Sequence of chain 1.C:
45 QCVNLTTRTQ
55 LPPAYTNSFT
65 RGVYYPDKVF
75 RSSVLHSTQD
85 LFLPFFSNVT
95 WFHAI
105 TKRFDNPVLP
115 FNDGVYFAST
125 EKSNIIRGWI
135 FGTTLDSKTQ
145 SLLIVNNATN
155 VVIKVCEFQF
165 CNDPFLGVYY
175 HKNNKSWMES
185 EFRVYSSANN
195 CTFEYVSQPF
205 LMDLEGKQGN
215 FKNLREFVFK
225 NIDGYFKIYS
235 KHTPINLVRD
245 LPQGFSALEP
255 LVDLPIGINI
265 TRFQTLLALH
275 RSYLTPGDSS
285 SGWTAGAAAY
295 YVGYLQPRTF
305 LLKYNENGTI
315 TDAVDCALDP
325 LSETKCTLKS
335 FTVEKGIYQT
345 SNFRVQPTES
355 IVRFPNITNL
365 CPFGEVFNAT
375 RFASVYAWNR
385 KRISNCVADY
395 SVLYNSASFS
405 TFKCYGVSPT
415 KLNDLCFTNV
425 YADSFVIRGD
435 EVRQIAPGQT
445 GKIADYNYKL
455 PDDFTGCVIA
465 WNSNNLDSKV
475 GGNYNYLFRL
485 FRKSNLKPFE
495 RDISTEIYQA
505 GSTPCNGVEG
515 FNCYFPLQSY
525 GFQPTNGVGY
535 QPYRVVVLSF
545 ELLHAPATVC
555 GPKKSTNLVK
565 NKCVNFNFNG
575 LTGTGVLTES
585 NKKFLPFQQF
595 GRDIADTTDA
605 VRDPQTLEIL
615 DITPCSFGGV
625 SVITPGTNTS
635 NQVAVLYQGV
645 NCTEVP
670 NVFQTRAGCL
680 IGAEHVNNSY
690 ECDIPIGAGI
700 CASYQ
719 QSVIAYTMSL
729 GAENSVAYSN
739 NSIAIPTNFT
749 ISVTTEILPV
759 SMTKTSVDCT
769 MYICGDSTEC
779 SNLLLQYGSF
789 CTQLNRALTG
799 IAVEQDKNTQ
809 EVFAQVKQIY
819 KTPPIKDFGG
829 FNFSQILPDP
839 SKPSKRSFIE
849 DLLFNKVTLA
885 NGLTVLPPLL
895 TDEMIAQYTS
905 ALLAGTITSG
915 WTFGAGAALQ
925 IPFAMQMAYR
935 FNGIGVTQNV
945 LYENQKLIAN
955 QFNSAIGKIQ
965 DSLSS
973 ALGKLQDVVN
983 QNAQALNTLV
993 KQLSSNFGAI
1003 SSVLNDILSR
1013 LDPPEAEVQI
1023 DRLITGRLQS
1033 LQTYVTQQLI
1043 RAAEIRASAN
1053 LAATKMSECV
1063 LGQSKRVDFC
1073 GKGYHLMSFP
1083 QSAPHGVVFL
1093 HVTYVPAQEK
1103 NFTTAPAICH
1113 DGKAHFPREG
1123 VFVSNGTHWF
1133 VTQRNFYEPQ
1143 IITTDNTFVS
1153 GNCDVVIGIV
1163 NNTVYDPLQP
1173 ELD

A protein and the small-molecule ligand that binds it are described below.
Small molecule (SMILES): CC(=O)N[C@@H]1[C@@H](O)[C@H](O)[C@@H](CO)O[C@H]1O

Binding-site contacts:
Ligand atom C5 contacts residue ASN632 of chain 1.C at 3.6 Å.
Ligand atom N2 contacts residue ASN632 of chain 1.C at 3.0 Å (h-bond).
Ligand atom C2 contacts residue ASN632 of chain 1.C at 2.5 Å.
Ligand atom C1 contacts residue ASN632 of chain 1.C at 1.4 Å.
Ligand atom C7 contacts residue ASN632 of chain 1.C at 4.2 Å.
Ligand atom C4 contacts residue ASN632 of chain 1.C at 4.2 Å.
Ligand atom C3 contacts residue ASN632 of chain 1.C at 3.8 Å.
Ligand atom O5 contacts residue ASN632 of chain 1.C at 2.3 Å (h-bond).